Sequence of chain 1.D:
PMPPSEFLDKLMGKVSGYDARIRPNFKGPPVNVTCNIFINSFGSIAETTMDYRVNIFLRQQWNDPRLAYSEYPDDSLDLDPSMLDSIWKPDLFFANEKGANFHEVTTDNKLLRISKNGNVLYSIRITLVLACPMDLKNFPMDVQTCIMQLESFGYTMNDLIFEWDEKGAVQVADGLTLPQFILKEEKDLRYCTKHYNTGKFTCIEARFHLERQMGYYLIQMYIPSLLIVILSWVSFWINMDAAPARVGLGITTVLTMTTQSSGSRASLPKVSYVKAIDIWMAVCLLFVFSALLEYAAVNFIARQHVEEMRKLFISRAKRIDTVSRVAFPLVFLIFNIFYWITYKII

This small molecule binds to this protein.
Small molecule (SMILES): NCC(=O)O

Binding-site contacts:
Ligand atom N contacts residue SER182 of chain 1.E at 3.6 Å.
Ligand atom OXT contacts residue ARG89 of chain 1.D at 2.8 Å (salt-bridge).
Ligand atom C contacts residue PHE231 of chain 1.E at 4.0 Å (hydrophobic).
Ligand atom N contacts residue TYR226 of chain 1.E at 4.4 Å.
Ligand atom OXT contacts residue THR228 of chain 1.E at 3.9 Å.
Ligand atom OXT contacts residue TYR226 of chain 1.E at 4.5 Å.
Ligand atom C contacts residue ARG89 of chain 1.D at 4.0 Å.
Ligand atom OXT contacts residue SER153 of chain 1.D at 4.0 Å.
Ligand atom CA contacts residue PHE231 of chain 1.E at 4.0 Å (hydrophobic).
Ligand atom C contacts residue PHE87 of chain 1.D at 4.3 Å (hydrophobic).
Ligand atom C contacts residue SER153 of chain 1.D at 4.4 Å.
Ligand atom N contacts residue PHE123 of chain 1.E at 4.3 Å.
Ligand atom CA contacts residue PHE183 of chain 1.E at 4.1 Å (hydrophobic).
Ligand atom N contacts residue PHE183 of chain 1.E at 3.3 Å (h-bond).
Ligand atom O contacts residue LEU141 of chain 1.D at 3.4 Å.
Ligand atom C contacts residue LEU141 of chain 1.D at 4.4 Å (hydrophobic).
Ligand atom CA contacts residue PHE87 of chain 1.D at 3.6 Å (hydrophobic).
Ligand atom OXT contacts residue PHE231 of chain 1.E at 4.4 Å.
Ligand atom C contacts residue PHE183 of chain 1.E at 4.0 Å (hydrophobic).
Ligand atom OXT contacts residue PHE87 of chain 1.D at 4.1 Å.
Ligand atom CA contacts residue TYR226 of chain 1.E at 3.7 Å (hydrophobic).
Ligand atom O contacts residue PHE231 of chain 1.E at 3.9 Å.
Ligand atom N contacts residue PHE231 of chain 1.E at 4.1 Å.
Ligand atom O contacts residue PHE183 of chain 1.E at 3.0 Å (h-bond).
Ligand atom O contacts residue SER153 of chain 1.D at 4.2 Å.

Sequence of chain 1.E:
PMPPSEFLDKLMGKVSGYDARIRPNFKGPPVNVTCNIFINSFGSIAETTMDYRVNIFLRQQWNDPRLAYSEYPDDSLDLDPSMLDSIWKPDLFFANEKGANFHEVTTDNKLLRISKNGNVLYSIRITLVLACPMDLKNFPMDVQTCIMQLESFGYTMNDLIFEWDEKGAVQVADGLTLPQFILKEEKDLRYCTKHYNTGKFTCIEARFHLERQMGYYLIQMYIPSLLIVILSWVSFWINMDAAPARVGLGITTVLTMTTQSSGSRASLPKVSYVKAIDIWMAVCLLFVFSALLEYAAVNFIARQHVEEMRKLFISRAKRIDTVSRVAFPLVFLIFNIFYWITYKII